This small molecule binds to this protein.
Small molecule (SMILES): O=C(O)[C@@](O)(COP(=O)(O)O)[C@H](O)[C@H](O)COP(=O)(O)O

Sequence of chain 1.C:
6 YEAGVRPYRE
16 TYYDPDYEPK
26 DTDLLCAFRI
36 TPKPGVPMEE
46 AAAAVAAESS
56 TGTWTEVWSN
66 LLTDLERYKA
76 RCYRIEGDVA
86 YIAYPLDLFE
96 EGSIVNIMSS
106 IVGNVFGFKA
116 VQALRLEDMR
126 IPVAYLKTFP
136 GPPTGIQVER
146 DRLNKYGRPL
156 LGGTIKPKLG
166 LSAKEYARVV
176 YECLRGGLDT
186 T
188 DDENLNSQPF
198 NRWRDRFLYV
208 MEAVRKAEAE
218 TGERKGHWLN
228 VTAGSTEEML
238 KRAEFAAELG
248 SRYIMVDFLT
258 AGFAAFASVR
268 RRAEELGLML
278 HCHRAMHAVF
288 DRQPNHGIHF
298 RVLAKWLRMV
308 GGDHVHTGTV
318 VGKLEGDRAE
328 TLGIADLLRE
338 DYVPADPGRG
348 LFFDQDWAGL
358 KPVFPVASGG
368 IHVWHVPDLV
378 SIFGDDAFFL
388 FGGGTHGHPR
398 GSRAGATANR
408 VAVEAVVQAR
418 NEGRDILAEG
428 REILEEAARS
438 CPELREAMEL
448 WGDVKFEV

Sequence of chain 1.D:
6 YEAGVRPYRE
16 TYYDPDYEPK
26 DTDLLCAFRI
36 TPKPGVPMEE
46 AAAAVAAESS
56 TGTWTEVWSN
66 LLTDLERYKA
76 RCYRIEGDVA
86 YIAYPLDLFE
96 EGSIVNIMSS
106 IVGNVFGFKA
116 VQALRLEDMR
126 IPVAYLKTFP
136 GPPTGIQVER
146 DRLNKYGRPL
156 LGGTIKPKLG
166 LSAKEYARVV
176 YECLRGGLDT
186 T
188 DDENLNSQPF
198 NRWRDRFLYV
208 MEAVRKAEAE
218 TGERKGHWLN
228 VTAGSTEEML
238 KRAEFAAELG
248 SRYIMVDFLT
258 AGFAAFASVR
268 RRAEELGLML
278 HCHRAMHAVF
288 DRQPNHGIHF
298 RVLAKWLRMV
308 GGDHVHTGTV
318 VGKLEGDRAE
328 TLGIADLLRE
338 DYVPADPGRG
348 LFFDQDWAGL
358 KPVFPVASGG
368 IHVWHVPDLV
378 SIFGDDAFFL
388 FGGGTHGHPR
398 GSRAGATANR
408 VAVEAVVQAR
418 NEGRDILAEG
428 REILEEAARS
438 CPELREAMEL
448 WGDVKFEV

Binding-site contacts:
Ligand atom O6P contacts residue ARG281 of chain 1.D at 3.3 Å (salt-bridge).
Ligand atom O4 contacts residue SER365 of chain 1.D at 3.0 Å (h-bond).
Ligand atom C3 contacts residue KCX187 of chain 1.D at 3.1 Å.
Ligand atom O7 contacts residue LYS161 of chain 1.D at 3.2 Å (salt-bridge).
Ligand atom C contacts residue LYS161 of chain 1.D at 3.3 Å.
Ligand atom O3 contacts residue ASN109 of chain 1.C at 3.5 Å (h-bond).
Ligand atom O4P contacts residue HIS313 of chain 1.D at 2.5 Å (h-bond).
Ligand atom O3P contacts residue GLY367 of chain 1.D at 3.1 Å (h-bond).
Ligand atom O2 contacts residue MG1 of chain 1.P at 2.1 Å.
Ligand atom C2 contacts residue MG1 of chain 1.P at 2.5 Å.
Ligand atom O7 contacts residue MG1 of chain 1.P at 2.0 Å.
Ligand atom O1P contacts residue GLY390 of chain 1.D at 2.7 Å (h-bond).
Ligand atom O1 contacts residue LYS161 of chain 1.D at 2.9 Å (salt-bridge).
Ligand atom O4 contacts residue GLY366 of chain 1.D at 3.2 Å (h-bond).
Ligand atom O3 contacts residue HIS280 of chain 1.D at 3.0 Å (h-bond).
Ligand atom O5 contacts residue LEU321 of chain 1.D at 3.6 Å.
Ligand atom O2 contacts residue LYS161 of chain 1.D at 2.9 Å (salt-bridge).
Ligand atom O3P contacts residue THR58 of chain 1.C at 3.5 Å (h-bond).
Ligand atom O7 contacts residue ASP189 of chain 1.D at 2.9 Å (salt-bridge).
Ligand atom O2 contacts residue ASP189 of chain 1.D at 2.8 Å (salt-bridge).
Ligand atom P2 contacts residue ARG281 of chain 1.D at 3.6 Å.
Ligand atom O4P contacts residue SER365 of chain 1.D at 3.5 Å (h-bond).
Ligand atom O7 contacts residue GLU190 of chain 1.D at 3.2 Å (salt-bridge).
Ligand atom O3 contacts residue GLU190 of chain 1.D at 3.0 Å (salt-bridge).
Ligand atom O7 contacts residue ASN109 of chain 1.C at 3.1 Å (h-bond).
Ligand atom O3 contacts residue MG1 of chain 1.P at 2.0 Å.
Ligand atom O2P contacts residue GLY389 of chain 1.D at 3.4 Å (h-bond).
Ligand atom O5P contacts residue ARG281 of chain 1.D at 2.7 Å (salt-bridge).
Ligand atom O6 contacts residue LYS320 of chain 1.D at 3.2 Å (salt-bridge).
Ligand atom O2 contacts residue KCX187 of chain 1.D at 3.2 Å (h-bond).
Ligand atom O7 contacts residue LYS163 of chain 1.D at 2.5 Å (salt-bridge).
Ligand atom C contacts residue MG1 of chain 1.P at 2.6 Å.
Ligand atom O1P contacts residue THR58 of chain 1.C at 2.9 Å (h-bond).
Ligand atom O3 contacts residue KCX187 of chain 1.D at 2.6 Å (h-bond).
Ligand atom O2 contacts residue THR159 of chain 1.D at 3.0 Å (h-bond).
Ligand atom O1P contacts residue LYS161 of chain 1.D at 3.2 Å.
Ligand atom C3 contacts residue MG1 of chain 1.P at 2.7 Å.
Ligand atom C2 contacts residue LYS161 of chain 1.D at 3.5 Å.
Ligand atom O3P contacts residue LYS320 of chain 1.D at 2.7 Å (salt-bridge).
Ligand atom O3P contacts residue TRP59 of chain 1.C at 3.1 Å.